Binding-site contacts:
Ligand atom C2 contacts residue ASN12 of chain 5.H at 3.2 Å.
Ligand atom C5 contacts residue ASN12 of chain 5.H at 4.1 Å.
Ligand atom N2 contacts residue ASN12 of chain 5.H at 3.8 Å.
Ligand atom O5 contacts residue ASN12 of chain 5.H at 2.7 Å (h-bond).
Ligand atom O7 contacts residue ASN12 of chain 5.H at 3.7 Å.
Ligand atom C7 contacts residue ASN12 of chain 5.H at 3.9 Å.
Ligand atom C1 contacts residue ASN12 of chain 5.H at 2.2 Å.

Sequence of chain 5.H:
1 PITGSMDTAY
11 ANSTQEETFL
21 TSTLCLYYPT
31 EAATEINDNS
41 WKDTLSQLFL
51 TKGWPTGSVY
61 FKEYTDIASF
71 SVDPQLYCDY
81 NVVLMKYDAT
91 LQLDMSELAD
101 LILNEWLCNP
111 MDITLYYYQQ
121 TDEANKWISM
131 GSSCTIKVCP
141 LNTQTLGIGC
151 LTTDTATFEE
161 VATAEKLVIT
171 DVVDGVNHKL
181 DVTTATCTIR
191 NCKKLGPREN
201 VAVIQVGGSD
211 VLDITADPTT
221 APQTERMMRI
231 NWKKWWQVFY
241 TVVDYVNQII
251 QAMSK

A small-molecule ligand and the protein it binds are described below.
Small molecule (SMILES): CC(=O)N[C@H]1[C@H](O[C@H]2[C@H](O)[C@@H](NC(C)=O)CO[C@@H]2CO)O[C@H](CO)[C@@H](O)[C@@H]1O